Binding-site contacts:
Ligand atom C3 contacts residue ASN280 of chain 1.E at 3.8 Å.
Ligand atom C5 contacts residue ASN280 of chain 1.E at 3.7 Å.
Ligand atom O7 contacts residue ASN280 of chain 1.E at 4.4 Å.
Ligand atom O5 contacts residue ASN280 of chain 1.E at 2.4 Å (h-bond).
Ligand atom N2 contacts residue ASN280 of chain 1.E at 2.9 Å (h-bond).
Ligand atom C1 contacts residue ASN280 of chain 1.E at 1.4 Å.
Ligand atom C8 contacts residue GLY296 of chain 1.E at 4.4 Å.
Ligand atom C4 contacts residue ASN280 of chain 1.E at 4.2 Å.
Ligand atom C7 contacts residue ASN280 of chain 1.E at 3.9 Å.
Ligand atom C8 contacts residue ARG324 of chain 1.E at 4.2 Å.
Ligand atom C2 contacts residue ASN280 of chain 1.E at 2.5 Å.

A protein and the small-molecule ligand that binds it are described below.
Small molecule (SMILES): CC(=O)N[C@H]1[C@H](O[C@H]2[C@H](O)[C@@H](NC(C)=O)CO[C@@H]2CO)O[C@H](CO)[C@@H](O)[C@@H]1O

Sequence of chain 1.E:
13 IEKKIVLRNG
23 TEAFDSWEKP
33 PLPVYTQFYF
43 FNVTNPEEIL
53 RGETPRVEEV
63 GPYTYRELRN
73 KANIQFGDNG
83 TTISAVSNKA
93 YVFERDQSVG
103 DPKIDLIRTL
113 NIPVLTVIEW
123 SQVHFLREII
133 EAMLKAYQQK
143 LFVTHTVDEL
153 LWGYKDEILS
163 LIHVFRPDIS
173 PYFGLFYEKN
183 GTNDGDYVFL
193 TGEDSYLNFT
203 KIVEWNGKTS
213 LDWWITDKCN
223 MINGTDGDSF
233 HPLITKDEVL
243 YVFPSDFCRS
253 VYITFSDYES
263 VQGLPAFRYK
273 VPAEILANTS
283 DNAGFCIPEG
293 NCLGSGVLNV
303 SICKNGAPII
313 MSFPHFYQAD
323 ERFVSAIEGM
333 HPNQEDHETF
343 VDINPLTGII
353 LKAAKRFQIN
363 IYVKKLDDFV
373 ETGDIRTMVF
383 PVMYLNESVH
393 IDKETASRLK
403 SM